Binding-site contacts:
Ligand atom OXT contacts residue HIS115 of chain 1.B at 3.4 Å.
Ligand atom O contacts residue GLN114 of chain 1.B at 2.8 Å (h-bond).
Ligand atom CB contacts residue GLY111 of chain 1.B at 3.4 Å.
Ligand atom OP1 contacts residue HIS86 of chain 1.B at 3.2 Å (h-bond).
Ligand atom OP1 contacts residue SER235 of chain 1.B at 3.2 Å (h-bond).
Ligand atom O3 contacts residue GLN114 of chain 1.B at 3.5 Å.
Ligand atom OP4 contacts residue LYS87 of chain 1.B at 3.4 Å (salt-bridge).
Ligand atom O contacts residue THR110 of chain 1.B at 3.4 Å (h-bond).
Ligand atom O contacts residue GLY113 of chain 1.B at 3.4 Å (h-bond).
Ligand atom N1 contacts residue GLU350 of chain 1.B at 3.5 Å.
Ligand atom OP2 contacts residue SER235 of chain 1.B at 3.5 Å (h-bond).
Ligand atom N contacts residue LYS87 of chain 1.B at 3.3 Å.
Ligand atom C4A contacts residue LYS87 of chain 1.B at 3.4 Å.
Ligand atom C6 contacts residue GLU350 of chain 1.B at 3.5 Å.
Ligand atom OXT contacts residue THR110 of chain 1.B at 2.6 Å (h-bond).
Ligand atom OP2 contacts residue GLY232 of chain 1.B at 2.9 Å (h-bond).
Ligand atom CB contacts residue GLY303 of chain 1.B at 3.3 Å.
Ligand atom OP3 contacts residue GLY234 of chain 1.B at 3.5 Å (h-bond).
Ligand atom C contacts residue ALA112 of chain 1.B at 3.4 Å (hydrophobic).
Ligand atom O contacts residue HIS115 of chain 1.B at 2.8 Å (h-bond).
Ligand atom C contacts residue GLY111 of chain 1.B at 3.5 Å.
Ligand atom CB contacts residue ALA112 of chain 1.B at 3.3 Å (hydrophobic).
Ligand atom OP2 contacts residue GLY233 of chain 1.B at 3.4 Å (h-bond).
Ligand atom CA contacts residue ALA112 of chain 1.B at 3.4 Å (hydrophobic).
Ligand atom OP1 contacts residue ASN236 of chain 1.B at 2.8 Å (h-bond).
Ligand atom OP3 contacts residue LYS87 of chain 1.B at 3.1 Å (salt-bridge).
Ligand atom OXT contacts residue GLY111 of chain 1.B at 2.8 Å (h-bond).
Ligand atom P contacts residue SER235 of chain 1.B at 3.4 Å.
Ligand atom C2 contacts residue SER377 of chain 1.B at 3.6 Å.
Ligand atom O3 contacts residue ALA112 of chain 1.B at 3.5 Å.
Ligand atom N1 contacts residue SER377 of chain 1.B at 2.6 Å (h-bond).
Ligand atom OP3 contacts residue SER235 of chain 1.B at 2.6 Å (h-bond).
Ligand atom OP3 contacts residue THR190 of chain 1.B at 2.6 Å (h-bond).
Ligand atom C5A contacts residue GLY303 of chain 1.B at 3.5 Å.
Ligand atom C4A contacts residue GLY303 of chain 1.B at 3.5 Å.
Ligand atom OP2 contacts residue GLY234 of chain 1.B at 2.8 Å (h-bond).
Ligand atom C contacts residue HIS115 of chain 1.B at 3.6 Å.
Ligand atom C6 contacts residue CYS230 of chain 1.B at 3.6 Å (hydrophobic).
Ligand atom C contacts residue THR110 of chain 1.B at 3.3 Å.
Ligand atom C6 contacts residue SER377 of chain 1.B at 3.4 Å.

Sequence of chain 1.B:
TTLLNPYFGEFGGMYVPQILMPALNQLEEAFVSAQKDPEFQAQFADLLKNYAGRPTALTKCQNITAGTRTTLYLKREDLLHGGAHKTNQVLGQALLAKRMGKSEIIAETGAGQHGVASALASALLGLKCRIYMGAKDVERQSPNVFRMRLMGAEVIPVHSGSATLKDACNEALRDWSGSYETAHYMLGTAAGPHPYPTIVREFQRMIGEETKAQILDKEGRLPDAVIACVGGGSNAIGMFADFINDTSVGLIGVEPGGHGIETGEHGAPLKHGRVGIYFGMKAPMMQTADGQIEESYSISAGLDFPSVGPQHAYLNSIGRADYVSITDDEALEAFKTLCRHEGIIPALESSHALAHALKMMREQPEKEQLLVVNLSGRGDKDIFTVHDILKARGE

A protein and the small-molecule ligand that binds it are described below.
Small molecule (SMILES): C=C(/N=C/c1c(COP(=O)(O)O)cnc(C)c1O)C(=O)O